Binding-site contacts:
Ligand atom C13 contacts residue HIS184 of chain 1.A at 3.6 Å.
Ligand atom C17 contacts residue ASP131 of chain 1.A at 3.2 Å.
Ligand atom C12 contacts residue LYS237 of chain 1.A at 3.8 Å.
Ligand atom C13 contacts residue NI1 of chain 1.E at 3.2 Å.
Ligand atom C7 contacts residue LYS202 of chain 1.A at 3.9 Å.
Ligand atom C6 contacts residue PHE181 of chain 1.A at 3.5 Å (hydrophobic).
Ligand atom C3 contacts residue NI1 of chain 1.E at 2.9 Å.
Ligand atom O9 contacts residue TYR128 of chain 1.A at 3.1 Å (h-bond).
Ligand atom N4 contacts residue NI1 of chain 1.E at 2.1 Å (h-bond).
Ligand atom C7 contacts residue PHE181 of chain 1.A at 3.4 Å (hydrophobic).
Ligand atom N14 contacts residue NI1 of chain 1.E at 2.1 Å (h-bond).
Ligand atom C11 contacts residue NI1 of chain 1.E at 4.0 Å.
Ligand atom C1 contacts residue PHE181 of chain 1.A at 3.5 Å (hydrophobic).
Ligand atom N14 contacts residue GLU186 of chain 1.A at 3.1 Å (salt-bridge).
Ligand atom C20 contacts residue LYS237 of chain 1.A at 3.9 Å.
Ligand atom O8 contacts residue TYR128 of chain 1.A at 2.6 Å (h-bond).
Ligand atom N10 contacts residue HIS184 of chain 1.A at 3.1 Å (h-bond).
Ligand atom O21 contacts residue ALA182 of chain 1.A at 3.9 Å.
Ligand atom O8 contacts residue TYR173 of chain 1.A at 3.4 Å.
Ligand atom C13 contacts residue GLU186 of chain 1.A at 3.3 Å.
Ligand atom C17 contacts residue TYR173 of chain 1.A at 3.7 Å (hydrophobic).
Ligand atom N4 contacts residue HIS272 of chain 1.A at 3.3 Å (h-bond).
Ligand atom O21 contacts residue PHE181 of chain 1.A at 3.5 Å.
Ligand atom C2 contacts residue PHE181 of chain 1.A at 3.9 Å (hydrophobic).
Ligand atom O9 contacts residue PHE181 of chain 1.A at 3.2 Å.
Ligand atom C16 contacts residue TYR173 of chain 1.A at 3.2 Å (hydrophobic).
Ligand atom C6 contacts residue TRP204 of chain 1.A at 3.9 Å (hydrophobic).
Ligand atom C11 contacts residue HIS184 of chain 1.A at 3.8 Å.
Ligand atom N4 contacts residue HIS184 of chain 1.A at 3.1 Å (h-bond).
Ligand atom C3 contacts residue HIS184 of chain 1.A at 3.3 Å.
Ligand atom C5 contacts residue HIS272 of chain 1.A at 3.6 Å.
Ligand atom O8 contacts residue PHE181 of chain 1.A at 3.9 Å.
Ligand atom C5 contacts residue TRP204 of chain 1.A at 3.6 Å (hydrophobic).
Ligand atom C5 contacts residue NI1 of chain 1.E at 3.1 Å.
Ligand atom N14 contacts residue HIS184 of chain 1.A at 2.9 Å (h-bond).
Ligand atom C5 contacts residue PHE181 of chain 1.A at 3.6 Å (hydrophobic).
Ligand atom O9 contacts residue LYS202 of chain 1.A at 2.8 Å (salt-bridge).
Ligand atom N10 contacts residue NI1 of chain 1.E at 2.8 Å (h-bond).
Ligand atom C16 contacts residue ASP131 of chain 1.A at 3.5 Å.
Ligand atom C7 contacts residue TYR128 of chain 1.A at 3.3 Å (hydrophobic).

Sequence of chain 1.A:
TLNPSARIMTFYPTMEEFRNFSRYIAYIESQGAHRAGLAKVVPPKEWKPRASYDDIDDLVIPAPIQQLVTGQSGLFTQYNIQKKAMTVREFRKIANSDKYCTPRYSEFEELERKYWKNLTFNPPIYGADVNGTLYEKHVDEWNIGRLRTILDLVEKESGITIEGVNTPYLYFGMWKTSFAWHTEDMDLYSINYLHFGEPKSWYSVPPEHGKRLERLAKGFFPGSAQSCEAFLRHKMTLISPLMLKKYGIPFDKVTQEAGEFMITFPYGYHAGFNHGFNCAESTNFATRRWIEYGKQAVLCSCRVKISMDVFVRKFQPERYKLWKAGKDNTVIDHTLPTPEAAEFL

A small-molecule ligand and the protein it binds are described below.
Small molecule (SMILES): O=C(O)c1ccnc(-n2nccc2-c2cccc(O)c2)c1